Sequence of chain 1.E:
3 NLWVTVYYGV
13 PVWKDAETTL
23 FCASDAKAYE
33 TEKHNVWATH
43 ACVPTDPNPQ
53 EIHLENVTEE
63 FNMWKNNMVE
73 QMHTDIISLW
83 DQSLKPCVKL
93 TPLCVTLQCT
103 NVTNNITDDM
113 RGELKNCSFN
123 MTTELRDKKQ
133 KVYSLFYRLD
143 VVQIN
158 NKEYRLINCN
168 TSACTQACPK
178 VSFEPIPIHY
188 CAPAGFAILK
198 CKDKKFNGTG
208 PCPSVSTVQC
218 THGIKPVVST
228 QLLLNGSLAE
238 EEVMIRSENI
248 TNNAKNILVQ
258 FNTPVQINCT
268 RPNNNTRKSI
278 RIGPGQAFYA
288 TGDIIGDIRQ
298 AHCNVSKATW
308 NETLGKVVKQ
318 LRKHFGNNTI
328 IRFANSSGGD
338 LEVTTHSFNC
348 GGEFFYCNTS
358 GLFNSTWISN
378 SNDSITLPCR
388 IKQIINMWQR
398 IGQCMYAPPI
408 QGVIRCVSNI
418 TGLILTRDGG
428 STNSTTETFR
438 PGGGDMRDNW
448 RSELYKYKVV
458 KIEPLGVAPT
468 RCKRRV

The protein below binds the small molecule below.
Small molecule (SMILES): CC(=O)N[C@@H]1[C@@H](O)[C@H](O)[C@@H](CO)O[C@H]1O

Binding-site contacts:
Ligand atom C4 contacts residue ASN271 of chain 1.E at 4.2 Å.
Ligand atom C5 contacts residue ILE292 of chain 1.E at 4.0 Å (hydrophobic).
Ligand atom C2 contacts residue ASN271 of chain 1.E at 2.5 Å.
Ligand atom C3 contacts residue ASN271 of chain 1.E at 3.8 Å.
Ligand atom C8 contacts residue VAL410 of chain 1.E at 3.7 Å (hydrophobic).
Ligand atom C1 contacts residue ASN271 of chain 1.E at 1.4 Å.
Ligand atom C1 contacts residue ILE292 of chain 1.E at 4.2 Å (hydrophobic).
Ligand atom O5 contacts residue ASN271 of chain 1.E at 2.4 Å (h-bond).
Ligand atom O5 contacts residue ILE292 of chain 1.E at 3.3 Å.
Ligand atom N2 contacts residue ASN271 of chain 1.E at 2.9 Å (h-bond).
Ligand atom O6 contacts residue ILE292 of chain 1.E at 4.1 Å.
Ligand atom C5 contacts residue ASN271 of chain 1.E at 3.7 Å.
Ligand atom C6 contacts residue ILE292 of chain 1.E at 3.7 Å (hydrophobic).
Ligand atom C7 contacts residue ASN271 of chain 1.E at 3.9 Å.